This small molecule binds to this protein.
Small molecule (SMILES): N[C@@H](Cc1ccc(O)cc1)C(=O)O

Sequence of chain 1.A:
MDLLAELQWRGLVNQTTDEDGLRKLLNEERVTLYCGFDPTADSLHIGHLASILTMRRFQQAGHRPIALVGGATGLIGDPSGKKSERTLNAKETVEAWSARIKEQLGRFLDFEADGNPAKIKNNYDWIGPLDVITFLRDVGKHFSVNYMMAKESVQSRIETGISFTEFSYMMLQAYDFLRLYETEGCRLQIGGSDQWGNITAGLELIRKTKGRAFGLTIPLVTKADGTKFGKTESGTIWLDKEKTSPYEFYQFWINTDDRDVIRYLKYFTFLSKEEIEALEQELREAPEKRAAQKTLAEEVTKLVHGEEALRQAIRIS

Binding-site contacts:
Ligand atom CZ contacts residue LEU68 of chain 1.A at 3.6 Å (hydrophobic).
Ligand atom CE2 contacts residue ASP176 of chain 1.A at 3.4 Å.
Ligand atom N contacts residue ASP78 of chain 1.A at 2.7 Å (salt-bridge).
Ligand atom N contacts residue TYR169 of chain 1.A at 2.7 Å (h-bond).
Ligand atom N contacts residue GLN195 of chain 1.A at 3.1 Å (h-bond).
Ligand atom CA contacts residue TYR169 of chain 1.A at 3.7 Å (hydrophobic).
Ligand atom CE1 contacts residue GLN189 of chain 1.A at 3.8 Å.
Ligand atom C contacts residue ASP78 of chain 1.A at 3.5 Å.
Ligand atom CD1 contacts residue GLN173 of chain 1.A at 3.5 Å.
Ligand atom CE1 contacts residue TYR34 of chain 1.A at 3.9 Å (hydrophobic).
Ligand atom CE2 contacts residue THR73 of chain 1.A at 3.8 Å.
Ligand atom CD1 contacts residue GLY36 of chain 1.A at 3.4 Å.
Ligand atom C contacts residue GLN195 of chain 1.A at 3.9 Å.
Ligand atom CA contacts residue ASP78 of chain 1.A at 3.5 Å.
Ligand atom CG contacts residue TYR169 of chain 1.A at 3.6 Å (hydrophobic).
Ligand atom CA contacts residue GLN173 of chain 1.A at 3.9 Å.
Ligand atom CB contacts residue TYR169 of chain 1.A at 3.7 Å (hydrophobic).
Ligand atom OH contacts residue ASP176 of chain 1.A at 2.6 Å (salt-bridge).
Ligand atom CD2 contacts residue TYR169 of chain 1.A at 3.2 Å (hydrophobic).
Ligand atom CB contacts residue ASP38 of chain 1.A at 3.9 Å.
Ligand atom CZ contacts residue TYR34 of chain 1.A at 4.0 Å (hydrophobic).
Ligand atom CE2 contacts residue TYR169 of chain 1.A at 4.0 Å (hydrophobic).
Ligand atom CE2 contacts residue ASN123 of chain 1.A at 3.8 Å.
Ligand atom N contacts residue GLN173 of chain 1.A at 2.9 Å (h-bond).
Ligand atom OH contacts residue LEU68 of chain 1.A at 3.6 Å.
Ligand atom CE2 contacts residue LEU68 of chain 1.A at 3.5 Å (hydrophobic).
Ligand atom CE1 contacts residue GLN173 of chain 1.A at 3.3 Å.
Ligand atom CE1 contacts residue GLY36 of chain 1.A at 3.6 Å.
Ligand atom OH contacts residue TYR34 of chain 1.A at 3.0 Å (h-bond).
Ligand atom CZ contacts residue ASP176 of chain 1.A at 3.4 Å.
Ligand atom CD2 contacts residue ASP38 of chain 1.A at 3.3 Å.
Ligand atom OXT contacts residue ASP78 of chain 1.A at 3.0 Å (salt-bridge).
Ligand atom OXT contacts residue ASP38 of chain 1.A at 3.9 Å.
Ligand atom OH contacts residue GLN173 of chain 1.A at 3.7 Å.
Ligand atom CA contacts residue GLN195 of chain 1.A at 3.4 Å.
Ligand atom CG contacts residue GLN173 of chain 1.A at 3.8 Å.
Ligand atom CD2 contacts residue THR73 of chain 1.A at 3.7 Å.
Ligand atom CG contacts residue GLY36 of chain 1.A at 3.7 Å.
Ligand atom CZ contacts residue GLN173 of chain 1.A at 3.6 Å.
Ligand atom CB contacts residue GLY36 of chain 1.A at 3.4 Å.